Binding-site contacts:
Ligand atom CB contacts residue TYR60 of chain 1.A at 3.5 Å (hydrophobic).
Ligand atom C contacts residue ARG94 of chain 1.A at 3.4 Å.
Ligand atom C contacts residue THR89 of chain 1.A at 3.6 Å.
Ligand atom OAF contacts residue GLU189 of chain 1.A at 2.8 Å (salt-bridge).
Ligand atom CA contacts residue SER140 of chain 1.A at 3.2 Å.
Ligand atom CAJ contacts residue TYR60 of chain 1.A at 3.6 Å (hydrophobic).
Ligand atom O contacts residue ARG94 of chain 1.A at 2.8 Å (salt-bridge).
Ligand atom OXT contacts residue SER140 of chain 1.A at 2.8 Å (h-bond).
Ligand atom CAG contacts residue VAL136 of chain 1.A at 3.8 Å (hydrophobic).
Ligand atom C contacts residue SER140 of chain 1.A at 3.3 Å.
Ligand atom CAH contacts residue MET188 of chain 1.A at 3.5 Å (hydrophobic).
Ligand atom OAL contacts residue GLU189 of chain 1.A at 3.1 Å (salt-bridge).
Ligand atom N contacts residue TYR215 of chain 1.A at 3.8 Å.
Ligand atom OAC contacts residue SER140 of chain 1.A at 3.3 Å (h-bond).
Ligand atom OXT contacts residue GLY139 of chain 1.A at 3.3 Å.
Ligand atom CAR contacts residue GLU12 of chain 1.A at 3.8 Å.
Ligand atom OAE contacts residue GLU189 of chain 1.A at 3.4 Å.
Ligand atom N contacts residue PRO87 of chain 1.A at 2.8 Å (h-bond).
Ligand atom CAN contacts residue THR141 of chain 1.A at 3.4 Å.
Ligand atom C contacts residue TYR60 of chain 1.A at 3.5 Å (hydrophobic).
Ligand atom CAH contacts residue SER192 of chain 1.A at 3.8 Å.
Ligand atom OAF contacts residue MET188 of chain 1.A at 3.8 Å.
Ligand atom CAQ contacts residue VAL136 of chain 1.A at 3.8 Å (hydrophobic).
Ligand atom O contacts residue LEU88 of chain 1.A at 3.5 Å.
Ligand atom CAP contacts residue SER192 of chain 1.A at 3.7 Å.
Ligand atom OAK contacts residue VAL136 of chain 1.A at 3.3 Å.
Ligand atom CA contacts residue THR89 of chain 1.A at 3.5 Å.
Ligand atom O contacts residue TYR60 of chain 1.A at 3.5 Å.
Ligand atom CA contacts residue GLU189 of chain 1.A at 3.7 Å.
Ligand atom CAG contacts residue SER172 of chain 1.A at 3.7 Å.
Ligand atom O contacts residue PRO87 of chain 1.A at 3.5 Å (h-bond).
Ligand atom OXT contacts residue ARG94 of chain 1.A at 2.7 Å (salt-bridge).
Ligand atom OAC contacts residue THR141 of chain 1.A at 3.0 Å (h-bond).
Ligand atom N contacts residue THR89 of chain 1.A at 2.9 Å (h-bond).
Ligand atom N contacts residue GLU189 of chain 1.A at 2.8 Å (salt-bridge).
Ligand atom O contacts residue THR89 of chain 1.A at 2.8 Å (h-bond).
Ligand atom OAE contacts residue THR141 of chain 1.A at 2.6 Å (h-bond).
Ligand atom OXT contacts residue TYR60 of chain 1.A at 3.2 Å.
Ligand atom OAC contacts residue GLY139 of chain 1.A at 3.6 Å.
Ligand atom CAG contacts residue MET188 of chain 1.A at 3.7 Å (hydrophobic).

This protein binds this small molecule.
Small molecule (SMILES): N[C@@H](C[C@]1(C(=O)O)C[C@H]2OCC[C@@H](O)[C@H]2O1)C(=O)O

Sequence of chain 1.A:
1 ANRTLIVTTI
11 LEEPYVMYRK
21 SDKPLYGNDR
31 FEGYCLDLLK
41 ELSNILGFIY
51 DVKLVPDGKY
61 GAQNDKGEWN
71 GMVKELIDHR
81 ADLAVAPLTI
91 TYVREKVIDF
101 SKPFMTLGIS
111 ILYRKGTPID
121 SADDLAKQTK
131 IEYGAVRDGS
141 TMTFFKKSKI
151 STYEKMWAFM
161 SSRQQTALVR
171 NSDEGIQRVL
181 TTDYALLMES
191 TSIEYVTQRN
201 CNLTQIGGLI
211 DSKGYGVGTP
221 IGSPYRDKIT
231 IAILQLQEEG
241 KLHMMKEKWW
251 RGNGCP